The small molecule below binds the protein below.
Small molecule (SMILES): N[C@@H](CCC(=O)O)C(=O)O

Binding-site contacts:
Ligand atom CA contacts residue ASN196 of chain 1.A at 3.5 Å.
Ligand atom CG contacts residue PHE27 of chain 1.A at 3.8 Å (hydrophobic).
Ligand atom OE2 contacts residue GLY31 of chain 1.A at 3.6 Å.
Ligand atom OXT contacts residue VAL84 of chain 1.A at 3.8 Å.
Ligand atom OXT contacts residue SER85 of chain 1.A at 2.8 Å (h-bond).
Ligand atom C contacts residue SER85 of chain 1.A at 3.6 Å.
Ligand atom C contacts residue ASN196 of chain 1.A at 3.7 Å.
Ligand atom O contacts residue TYR243 of chain 1.A at 2.6 Å (h-bond).
Ligand atom N contacts residue SER149 of chain 1.A at 2.6 Å (h-bond).
Ligand atom CD contacts residue THR33 of chain 1.A at 3.6 Å.
Ligand atom N contacts residue VAL154 of chain 1.A at 3.9 Å.
Ligand atom OE1 contacts residue GLY31 of chain 1.A at 3.8 Å.
Ligand atom O contacts residue ASN196 of chain 1.A at 3.4 Å (h-bond).
Ligand atom OE1 contacts residue THR33 of chain 1.A at 2.6 Å (h-bond).
Ligand atom OE1 contacts residue PHE27 of chain 1.A at 3.5 Å.
Ligand atom C contacts residue THR83 of chain 1.A at 3.9 Å.
Ligand atom CA contacts residue SER149 of chain 1.A at 3.8 Å.
Ligand atom N contacts residue LEU155 of chain 1.A at 3.4 Å.
Ligand atom OXT contacts residue THR83 of chain 1.A at 3.6 Å.
Ligand atom OXT contacts residue VAL154 of chain 1.A at 3.1 Å.
Ligand atom CA contacts residue SER85 of chain 1.A at 3.7 Å.
Ligand atom C contacts residue TYR243 of chain 1.A at 3.7 Å (hydrophobic).
Ligand atom OE1 contacts residue SER32 of chain 1.A at 3.5 Å (h-bond).
Ligand atom CD contacts residue PHE27 of chain 1.A at 3.5 Å (hydrophobic).
Ligand atom CG contacts residue ASN196 of chain 1.A at 3.6 Å.
Ligand atom OE2 contacts residue GLY177 of chain 1.A at 3.4 Å.
Ligand atom N contacts residue ASN196 of chain 1.A at 3.5 Å (h-bond).
Ligand atom C contacts residue VAL154 of chain 1.A at 3.7 Å (hydrophobic).
Ligand atom CB contacts residue TYR243 of chain 1.A at 3.8 Å (hydrophobic).
Ligand atom CD contacts residue GLY31 of chain 1.A at 3.9 Å.
Ligand atom CB contacts residue ASN196 of chain 1.A at 3.0 Å.
Ligand atom CA contacts residue PHE27 of chain 1.A at 3.5 Å (hydrophobic).
Ligand atom OE2 contacts residue PHE27 of chain 1.A at 3.6 Å.
Ligand atom N contacts residue SER85 of chain 1.A at 3.5 Å (h-bond).
Ligand atom CD contacts residue SER178 of chain 1.A at 3.9 Å.
Ligand atom OE2 contacts residue SER178 of chain 1.A at 2.9 Å (h-bond).
Ligand atom CB contacts residue THR33 of chain 1.A at 3.3 Å.
Ligand atom CG contacts residue SER149 of chain 1.A at 3.5 Å.
Ligand atom CB contacts residue PHE27 of chain 1.A at 3.9 Å (hydrophobic).
Ligand atom CG contacts residue SER178 of chain 1.A at 3.8 Å.

Sequence of chain 1.A:
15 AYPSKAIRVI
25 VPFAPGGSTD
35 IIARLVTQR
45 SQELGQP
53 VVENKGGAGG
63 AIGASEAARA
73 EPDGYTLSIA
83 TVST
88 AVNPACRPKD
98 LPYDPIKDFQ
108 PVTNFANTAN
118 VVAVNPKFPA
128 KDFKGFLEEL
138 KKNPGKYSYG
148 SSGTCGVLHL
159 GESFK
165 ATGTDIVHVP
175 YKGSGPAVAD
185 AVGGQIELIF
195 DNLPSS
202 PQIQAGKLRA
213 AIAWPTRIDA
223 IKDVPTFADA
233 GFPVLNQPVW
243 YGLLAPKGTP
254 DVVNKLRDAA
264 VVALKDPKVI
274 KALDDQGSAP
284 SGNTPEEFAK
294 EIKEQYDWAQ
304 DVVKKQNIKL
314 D